Binding-site contacts:
Ligand atom C contacts residue GLN101 of chain 6.A at 3.8 Å.
Ligand atom N2 contacts residue MET74 of chain 6.A at 3.1 Å (h-bond).
Ligand atom C2 contacts residue LEU131 of chain 10.A at 3.9 Å (hydrophobic).
Ligand atom C19 contacts residue ALA37 of chain 6.A at 3.9 Å (hydrophobic).
Ligand atom CL contacts residue LEU131 of chain 10.A at 3.9 Å.
Ligand atom C6 contacts residue LEU131 of chain 10.A at 3.5 Å (hydrophobic).
Ligand atom C3 contacts residue GLU134 of chain 10.A at 3.7 Å.
Ligand atom C5 contacts residue TYR98 of chain 6.A at 3.3 Å (hydrophobic).
Ligand atom CL contacts residue GLN101 of chain 6.A at 3.8 Å.
Ligand atom N1 contacts residue MET74 of chain 6.A at 3.9 Å.
Ligand atom N2 contacts residue LEU73 of chain 6.A at 3.7 Å.
Ligand atom C10 contacts residue MET105 of chain 6.A at 3.5 Å (hydrophobic).
Ligand atom C15 contacts residue ALA37 of chain 6.A at 3.9 Å (hydrophobic).
Ligand atom C9 contacts residue LEU102 of chain 6.A at 3.5 Å (hydrophobic).
Ligand atom C5 contacts residue LEU131 of chain 10.A at 3.8 Å (hydrophobic).
Ligand atom C18 contacts residue GLY9 of chain 6.A at 3.7 Å.
Ligand atom C8 contacts residue LEU102 of chain 6.A at 3.7 Å (hydrophobic).
Ligand atom C contacts residue LEU131 of chain 10.A at 3.9 Å (hydrophobic).
Ligand atom C19 contacts residue PHE70 of chain 6.A at 3.5 Å (hydrophobic).
Ligand atom C1 contacts residue TYR98 of chain 6.A at 3.9 Å (hydrophobic).
Ligand atom C18 contacts residue MET74 of chain 6.A at 3.8 Å (hydrophobic).
Ligand atom C8 contacts residue LEU131 of chain 10.A at 4.0 Å (hydrophobic).
Ligand atom C14 contacts residue ALA37 of chain 6.A at 3.9 Å (hydrophobic).
Ligand atom C16 contacts residue THR10 of chain 6.A at 3.5 Å.
Ligand atom C10 contacts residue VAL135 of chain 10.A at 3.8 Å (hydrophobic).
Ligand atom C10 contacts residue LEU109 of chain 6.A at 4.0 Å (hydrophobic).
Ligand atom C4 contacts residue TYR98 of chain 6.A at 3.9 Å (hydrophobic).
Ligand atom C16 contacts residue ALA37 of chain 6.A at 3.9 Å (hydrophobic).
Ligand atom CL contacts residue LEU102 of chain 6.A at 4.0 Å.
Ligand atom CL contacts residue TYR98 of chain 6.A at 3.4 Å.
Ligand atom C1 contacts residue LEU131 of chain 10.A at 3.6 Å (hydrophobic).
Ligand atom C6 contacts residue TYR98 of chain 6.A at 3.4 Å (hydrophobic).
Ligand atom C17 contacts residue THR10 of chain 6.A at 3.7 Å.
Ligand atom C10 contacts residue LEU102 of chain 6.A at 3.6 Å (hydrophobic).
Ligand atom N1 contacts residue LEU73 of chain 6.A at 3.3 Å.
Ligand atom C9 contacts residue LEU73 of chain 6.A at 3.9 Å (hydrophobic).
Ligand atom C17 contacts residue GLY9 of chain 6.A at 3.7 Å.
Ligand atom C19 contacts residue MET74 of chain 6.A at 3.6 Å (hydrophobic).
Ligand atom C10 contacts residue ASN106 of chain 6.A at 3.5 Å.
Ligand atom C11 contacts residue LEU73 of chain 6.A at 3.5 Å (hydrophobic).

Sequence of chain 6.A:
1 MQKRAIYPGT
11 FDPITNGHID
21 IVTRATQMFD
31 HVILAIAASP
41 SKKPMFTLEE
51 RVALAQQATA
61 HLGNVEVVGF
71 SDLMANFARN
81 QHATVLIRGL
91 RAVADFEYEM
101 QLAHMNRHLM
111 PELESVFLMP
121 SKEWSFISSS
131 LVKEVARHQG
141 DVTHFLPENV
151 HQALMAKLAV

Sequence of chain 10.A:
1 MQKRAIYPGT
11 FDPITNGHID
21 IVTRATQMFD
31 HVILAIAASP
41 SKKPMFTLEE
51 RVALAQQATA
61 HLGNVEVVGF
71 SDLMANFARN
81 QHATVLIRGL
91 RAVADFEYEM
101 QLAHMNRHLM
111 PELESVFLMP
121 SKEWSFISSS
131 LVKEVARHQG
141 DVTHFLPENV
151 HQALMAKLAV

The protein below binds the small molecule below.
Small molecule (SMILES): Cc1cc(Nc2ccc(C)c(Cl)c2)[n+]2nc(Cc3ccccc3)[nH]c2n1